Sequence of chain 1.D:
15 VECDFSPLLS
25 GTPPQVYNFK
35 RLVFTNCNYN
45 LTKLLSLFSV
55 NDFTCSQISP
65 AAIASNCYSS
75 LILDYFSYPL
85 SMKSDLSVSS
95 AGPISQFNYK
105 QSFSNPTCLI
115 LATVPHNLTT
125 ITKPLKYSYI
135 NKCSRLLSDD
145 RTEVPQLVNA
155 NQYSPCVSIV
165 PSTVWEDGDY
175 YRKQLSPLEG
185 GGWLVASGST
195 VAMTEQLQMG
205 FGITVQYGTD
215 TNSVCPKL

Binding-site contacts:
Ligand atom C4 contacts residue TRP169 of chain 1.D at 4.3 Å (hydrophobic).
Ligand atom O4 contacts residue TRP169 of chain 1.D at 4.5 Å.
Ligand atom C2 contacts residue TRP169 of chain 1.D at 4.2 Å (hydrophobic).
Ligand atom C3 contacts residue ASN191 of chain 1.C at 3.7 Å.
Ligand atom O7 contacts residue THR193 of chain 1.C at 4.4 Å.
Ligand atom C4 contacts residue TRP169 of chain 1.D at 4.1 Å (hydrophobic).
Ligand atom C8 contacts residue ILE156 of chain 1.C at 3.6 Å (hydrophobic).
Ligand atom C8 contacts residue ASN191 of chain 1.C at 4.3 Å.
Ligand atom C1 contacts residue THR193 of chain 1.C at 3.9 Å.
Ligand atom C6 contacts residue THR193 of chain 1.C at 4.4 Å.
Ligand atom C5 contacts residue THR193 of chain 1.C at 3.9 Å.
Ligand atom O6 contacts residue ASP173 of chain 1.D at 3.4 Å (salt-bridge).
Ligand atom C6 contacts residue ASP194 of chain 1.C at 3.5 Å.
Ligand atom N2 contacts residue ILE156 of chain 1.C at 4.2 Å.
Ligand atom O7 contacts residue ASN191 of chain 1.C at 2.9 Å (h-bond).
Ligand atom C1 contacts residue ASN191 of chain 1.C at 1.4 Å.
Ligand atom O2 contacts residue TRP169 of chain 1.D at 3.6 Å.
Ligand atom O3 contacts residue GLU170 of chain 1.D at 3.9 Å.
Ligand atom O7 contacts residue GLU170 of chain 1.D at 4.2 Å.
Ligand atom C6 contacts residue TRP169 of chain 1.D at 4.1 Å (hydrophobic).
Ligand atom C6 contacts residue TRP169 of chain 1.D at 4.3 Å (hydrophobic).
Ligand atom C7 contacts residue GLU170 of chain 1.D at 3.8 Å.
Ligand atom C8 contacts residue GLU170 of chain 1.D at 3.7 Å.
Ligand atom O6 contacts residue TRP169 of chain 1.D at 4.2 Å.
Ligand atom C1 contacts residue TRP169 of chain 1.D at 4.4 Å (hydrophobic).
Ligand atom O5 contacts residue ASN191 of chain 1.C at 2.3 Å (h-bond).
Ligand atom O5 contacts residue THR193 of chain 1.C at 3.9 Å.
Ligand atom C2 contacts residue ASN191 of chain 1.C at 2.4 Å.
Ligand atom C7 contacts residue ASN191 of chain 1.C at 3.1 Å.
Ligand atom C5 contacts residue ASN191 of chain 1.C at 3.6 Å.
Ligand atom C8 contacts residue TRP169 of chain 1.D at 4.2 Å (hydrophobic).
Ligand atom O6 contacts residue ASP194 of chain 1.C at 3.9 Å.
Ligand atom C7 contacts residue ILE156 of chain 1.C at 4.0 Å (hydrophobic).
Ligand atom N2 contacts residue ASN191 of chain 1.C at 2.9 Å (h-bond).
Ligand atom N2 contacts residue GLU170 of chain 1.D at 4.1 Å.
Ligand atom O7 contacts residue LYS229 of chain 1.C at 3.6 Å.
Ligand atom C4 contacts residue ASN191 of chain 1.C at 4.2 Å.
Ligand atom O5 contacts residue TRP169 of chain 1.D at 3.9 Å.
Ligand atom O5 contacts residue TRP169 of chain 1.D at 4.2 Å.
Ligand atom O3 contacts residue TRP169 of chain 1.D at 3.7 Å.

Sequence of chain 1.C:
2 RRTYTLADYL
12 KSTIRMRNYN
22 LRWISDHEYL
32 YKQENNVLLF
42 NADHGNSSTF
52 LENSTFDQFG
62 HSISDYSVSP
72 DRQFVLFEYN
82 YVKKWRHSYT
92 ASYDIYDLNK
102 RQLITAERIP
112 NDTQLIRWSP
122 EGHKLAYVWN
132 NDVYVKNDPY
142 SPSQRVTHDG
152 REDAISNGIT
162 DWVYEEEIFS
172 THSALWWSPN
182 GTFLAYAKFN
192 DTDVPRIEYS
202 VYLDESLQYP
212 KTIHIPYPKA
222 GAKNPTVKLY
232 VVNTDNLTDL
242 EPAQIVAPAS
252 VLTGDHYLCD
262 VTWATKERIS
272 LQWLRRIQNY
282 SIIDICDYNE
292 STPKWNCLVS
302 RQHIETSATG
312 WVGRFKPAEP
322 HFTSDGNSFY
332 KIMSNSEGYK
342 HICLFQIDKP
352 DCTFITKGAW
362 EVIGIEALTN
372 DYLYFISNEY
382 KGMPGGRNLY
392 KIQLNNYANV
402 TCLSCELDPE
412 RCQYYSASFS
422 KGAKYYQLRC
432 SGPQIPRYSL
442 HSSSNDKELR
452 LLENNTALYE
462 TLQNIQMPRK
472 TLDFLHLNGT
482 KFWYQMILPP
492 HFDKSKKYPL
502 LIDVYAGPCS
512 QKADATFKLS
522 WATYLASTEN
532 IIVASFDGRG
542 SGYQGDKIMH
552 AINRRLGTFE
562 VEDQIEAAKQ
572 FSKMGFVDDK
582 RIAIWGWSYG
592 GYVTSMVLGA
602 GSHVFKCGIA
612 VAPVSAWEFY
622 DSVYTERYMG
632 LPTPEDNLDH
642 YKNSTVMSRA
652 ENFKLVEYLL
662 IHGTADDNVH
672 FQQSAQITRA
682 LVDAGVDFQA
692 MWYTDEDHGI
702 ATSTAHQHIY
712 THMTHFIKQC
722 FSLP

The small molecule below binds the protein below.
Small molecule (SMILES): CC(=O)N[C@H]1[C@H](O[C@H]2[C@H](O)[C@@H](NC(C)=O)CO[C@@H]2CO)O[C@H](CO)[C@@H](O[C@@H]2O[C@H](CO)[C@@H](O)[C@H](O)[C@@H]2O)[C@@H]1O